Sequence of chain 1.C:
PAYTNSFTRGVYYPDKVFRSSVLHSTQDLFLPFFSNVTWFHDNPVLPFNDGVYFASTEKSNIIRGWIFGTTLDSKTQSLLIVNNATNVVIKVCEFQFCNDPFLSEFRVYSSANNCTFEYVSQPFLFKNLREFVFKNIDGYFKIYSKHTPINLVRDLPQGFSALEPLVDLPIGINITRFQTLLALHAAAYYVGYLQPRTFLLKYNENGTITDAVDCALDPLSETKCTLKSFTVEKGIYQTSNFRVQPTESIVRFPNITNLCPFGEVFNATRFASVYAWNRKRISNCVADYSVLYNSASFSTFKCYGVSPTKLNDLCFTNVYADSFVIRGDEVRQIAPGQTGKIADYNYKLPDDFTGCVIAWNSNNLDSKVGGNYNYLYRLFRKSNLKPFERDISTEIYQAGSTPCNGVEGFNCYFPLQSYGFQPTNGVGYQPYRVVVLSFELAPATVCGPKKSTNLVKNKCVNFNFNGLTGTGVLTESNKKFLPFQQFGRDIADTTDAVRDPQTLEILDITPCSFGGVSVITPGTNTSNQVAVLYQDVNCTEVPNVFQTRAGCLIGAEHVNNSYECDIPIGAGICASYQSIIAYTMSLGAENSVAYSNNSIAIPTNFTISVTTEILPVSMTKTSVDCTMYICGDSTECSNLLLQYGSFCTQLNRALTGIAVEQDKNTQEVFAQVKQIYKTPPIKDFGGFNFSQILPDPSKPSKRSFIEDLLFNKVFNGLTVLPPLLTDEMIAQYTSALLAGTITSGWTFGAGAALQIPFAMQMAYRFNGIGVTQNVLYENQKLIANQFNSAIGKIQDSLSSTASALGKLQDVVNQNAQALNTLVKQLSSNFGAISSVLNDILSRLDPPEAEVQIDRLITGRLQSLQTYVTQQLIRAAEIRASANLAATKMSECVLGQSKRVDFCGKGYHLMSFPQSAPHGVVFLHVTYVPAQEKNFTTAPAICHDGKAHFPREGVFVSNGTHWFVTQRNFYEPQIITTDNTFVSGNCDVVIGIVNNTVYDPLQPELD

Binding-site contacts:
Ligand atom O7 contacts residue ASN776 of chain 1.C at 3.2 Å (h-bond).
Ligand atom C7 contacts residue ASN776 of chain 1.C at 3.2 Å.
Ligand atom N2 contacts residue ASN776 of chain 1.C at 2.9 Å (h-bond).
Ligand atom C2 contacts residue ASN776 of chain 1.C at 2.5 Å.
Ligand atom C4 contacts residue ASN776 of chain 1.C at 4.2 Å.
Ligand atom C5 contacts residue ASN776 of chain 1.C at 3.7 Å.
Ligand atom O5 contacts residue ASN776 of chain 1.C at 2.4 Å (h-bond).
Ligand atom C1 contacts residue ASN776 of chain 1.C at 1.4 Å.
Ligand atom C3 contacts residue ASN776 of chain 1.C at 3.8 Å.
Ligand atom C8 contacts residue ASN776 of chain 1.C at 4.1 Å.

This small molecule binds to this protein.
Small molecule (SMILES): CC(=O)N[C@@H]1[C@@H](O)[C@H](O)[C@@H](CO)O[C@H]1O